Binding-site contacts:
Ligand atom CBG contacts residue LEU286 of chain 1.A at 3.8 Å (hydrophobic).
Ligand atom CAQ contacts residue ILE69 of chain 1.A at 3.5 Å (hydrophobic).
Ligand atom CAW contacts residue GLY116 of chain 1.A at 3.8 Å.
Ligand atom CAH contacts residue PHE329 of chain 1.A at 3.5 Å (hydrophobic).
Ligand atom CAI contacts residue ALA328 of chain 1.A at 3.5 Å (hydrophobic).
Ligand atom OBI contacts residue PHE398 of chain 1.A at 3.5 Å.
Ligand atom CAR contacts residue ASP70 of chain 1.A at 3.9 Å.
Ligand atom OBI contacts residue HIS438 of chain 1.A at 3.2 Å (h-bond).
Ligand atom CBB contacts residue GLY117 of chain 1.A at 3.7 Å.
Ligand atom CAR contacts residue THR120 of chain 1.A at 3.7 Å.
Ligand atom CAV contacts residue TRP82 of chain 1.A at 3.5 Å (hydrophobic).
Ligand atom CAL contacts residue ASP70 of chain 1.A at 3.8 Å.
Ligand atom CAQ contacts residue ASP70 of chain 1.A at 3.4 Å.
Ligand atom CBE contacts residue SER198 of chain 1.A at 3.7 Å.
Ligand atom CBG contacts residue VAL288 of chain 1.A at 3.9 Å (hydrophobic).
Ligand atom CAD contacts residue TRP82 of chain 1.A at 3.9 Å (hydrophobic).
Ligand atom CAX contacts residue GLY116 of chain 1.A at 3.8 Å.
Ligand atom NAZ contacts residue GLY117 of chain 1.A at 3.8 Å.
Ligand atom OAY contacts residue THR120 of chain 1.A at 3.1 Å (h-bond).
Ligand atom CAV contacts residue GLU197 of chain 1.A at 3.7 Å.
Ligand atom CBA contacts residue GLY117 of chain 1.A at 3.7 Å.
Ligand atom CAP contacts residue ASP70 of chain 1.A at 3.7 Å.
Ligand atom CAA contacts residue HIS438 of chain 1.A at 3.3 Å.
Ligand atom CAJ contacts residue TYR332 of chain 1.A at 3.8 Å (hydrophobic).
Ligand atom CAC contacts residue TRP82 of chain 1.A at 3.6 Å (hydrophobic).
Ligand atom CAI contacts residue TYR332 of chain 1.A at 3.4 Å (hydrophobic).
Ligand atom CBE contacts residue PHE329 of chain 1.A at 3.7 Å (hydrophobic).
Ligand atom OAY contacts residue GLY116 of chain 1.A at 3.2 Å.
Ligand atom CBF contacts residue TRP231 of chain 1.A at 3.8 Å (hydrophobic).
Ligand atom CBD contacts residue GLY116 of chain 1.A at 3.9 Å.
Ligand atom NAZ contacts residue GLY116 of chain 1.A at 3.9 Å.
Ligand atom CAP contacts residue ILE69 of chain 1.A at 3.7 Å (hydrophobic).
Ligand atom CAA contacts residue GLU197 of chain 1.A at 3.9 Å.
Ligand atom CAA contacts residue SER198 of chain 1.A at 3.8 Å.
Ligand atom OBI contacts residue SER198 of chain 1.A at 2.7 Å (h-bond).
Ligand atom CBH contacts residue GLY117 of chain 1.A at 3.8 Å.
Ligand atom CAI contacts residue PHE329 of chain 1.A at 3.9 Å (hydrophobic).
Ligand atom OBI contacts residue PHE329 of chain 1.A at 3.7 Å.
Ligand atom CBA contacts residue PHE329 of chain 1.A at 3.9 Å (hydrophobic).
Ligand atom CBH contacts residue LEU286 of chain 1.A at 3.8 Å (hydrophobic).

Sequence of chain 1.A:
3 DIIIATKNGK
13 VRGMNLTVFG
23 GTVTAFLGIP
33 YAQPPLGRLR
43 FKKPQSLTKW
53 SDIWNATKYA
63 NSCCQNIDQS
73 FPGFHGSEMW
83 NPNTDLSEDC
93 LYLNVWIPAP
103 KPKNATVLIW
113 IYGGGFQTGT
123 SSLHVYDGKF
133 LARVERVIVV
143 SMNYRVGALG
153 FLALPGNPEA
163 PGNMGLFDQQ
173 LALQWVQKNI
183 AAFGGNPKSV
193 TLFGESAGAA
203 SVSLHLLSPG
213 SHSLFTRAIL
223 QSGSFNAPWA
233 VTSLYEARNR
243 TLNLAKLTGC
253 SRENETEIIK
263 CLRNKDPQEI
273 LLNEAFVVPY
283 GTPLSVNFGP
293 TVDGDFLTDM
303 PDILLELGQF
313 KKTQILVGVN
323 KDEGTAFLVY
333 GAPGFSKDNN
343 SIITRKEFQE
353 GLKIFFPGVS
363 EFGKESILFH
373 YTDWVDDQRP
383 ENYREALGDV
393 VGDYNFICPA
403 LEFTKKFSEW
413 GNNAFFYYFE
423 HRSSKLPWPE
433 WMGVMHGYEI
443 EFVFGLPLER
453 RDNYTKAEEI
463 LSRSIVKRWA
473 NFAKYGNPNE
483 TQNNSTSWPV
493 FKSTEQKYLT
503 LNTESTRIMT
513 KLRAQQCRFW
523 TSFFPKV

This protein binds this small molecule.
Small molecule (SMILES): C[NH+](C)CCN(C[C@@H]1CCCN(C2Cc3ccccc3C2)C1)C(=O)c1ccc2cccc(O)c2n1